The protein below binds the small molecule below.
Small molecule (SMILES): N=c1ccn([C@H]2C[C@H](O[P](=O)(O)OC[C@H]3O[C@@H](n4cnc5c(=O)nc(N)[nH]c54)C[C@@H]3O[P](=O)(O)OC[C@H]3O[C@@H](n4cnc5c(N)ncnc54)C[C@@H]3O)[C@@H](COP(=O)=O)O2)c(=O)[nH]1

Binding-site contacts:
Ligand atom N2 contacts residue DG3 of chain 22.C at 3.5 Å (h-bond).
Ligand atom C5 contacts residue VAL495 of chain 22.A at 3.0 Å (hydrophobic).
Ligand atom C6 contacts residue DG3 of chain 22.C at 3.5 Å.
Ligand atom C4 contacts residue DG3 of chain 22.C at 3.5 Å.
Ligand atom C2 contacts residue TYR404 of chain 22.A at 3.6 Å (hydrophobic).
Ligand atom O3' contacts residue ASP401 of chain 22.A at 3.5 Å.
Ligand atom C1' contacts residue DG3 of chain 22.C at 3.7 Å.
Ligand atom C2' contacts residue THR494 of chain 22.A at 3.3 Å.
Ligand atom C4 contacts residue VAL495 of chain 22.A at 3.1 Å (hydrophobic).
Ligand atom C4 contacts residue PHE487 of chain 22.A at 3.7 Å (hydrophobic).
Ligand atom N1 contacts residue DG3 of chain 22.C at 3.5 Å.
Ligand atom C5' contacts residue PHE402 of chain 22.A at 3.4 Å (hydrophobic).
Ligand atom C6 contacts residue VAL495 of chain 22.A at 3.7 Å (hydrophobic).
Ligand atom C5 contacts residue DG3 of chain 22.C at 3.4 Å.
Ligand atom C6 contacts residue TYR404 of chain 22.A at 3.6 Å (hydrophobic).
Ligand atom OP2 contacts residue HIS496 of chain 22.A at 2.9 Å (h-bond).
Ligand atom C2 contacts residue DG3 of chain 22.C at 3.4 Å.
Ligand atom O5' contacts residue ASP401 of chain 22.A at 3.7 Å.
Ligand atom O5' contacts residue SER403 of chain 22.A at 3.1 Å (h-bond).
Ligand atom O6 contacts residue DG4 of chain 22.C at 3.5 Å (h-bond).
Ligand atom C4' contacts residue ASP401 of chain 22.A at 3.5 Å.
Ligand atom O4' contacts residue SER403 of chain 22.A at 3.3 Å (h-bond).
Ligand atom O3' contacts residue HIS496 of chain 22.A at 3.7 Å.
Ligand atom O4' contacts residue DG3 of chain 22.C at 3.2 Å (h-bond).
Ligand atom C8 contacts residue DG3 of chain 22.C at 3.6 Å.
Ligand atom O6 contacts residue DG3 of chain 22.C at 3.5 Å.
Ligand atom N4 contacts residue GLU493 of chain 22.A at 2.6 Å (salt-bridge).
Ligand atom N9 contacts residue DG3 of chain 22.C at 3.6 Å.
Ligand atom C1' contacts residue SER403 of chain 22.A at 3.2 Å.
Ligand atom N3 contacts residue GLU493 of chain 22.A at 3.5 Å (salt-bridge).
Ligand atom N4 contacts residue VAL495 of chain 22.A at 3.1 Å.
Ligand atom C5' contacts residue SER403 of chain 22.A at 3.2 Å.
Ligand atom C4 contacts residue GLU493 of chain 22.A at 3.4 Å.
Ligand atom N3 contacts residue DG3 of chain 22.C at 3.4 Å.
Ligand atom C5' contacts residue ASP401 of chain 22.A at 3.5 Å.
Ligand atom N1 contacts residue TYR404 of chain 22.A at 3.6 Å.
Ligand atom N4 contacts residue GLU489 of chain 22.A at 3.7 Å.
Ligand atom O3' contacts residue SER403 of chain 22.A at 3.5 Å.
Ligand atom N4 contacts residue PHE487 of chain 22.A at 2.9 Å (h-bond).
Ligand atom O4' contacts residue ASP401 of chain 22.A at 3.2 Å (salt-bridge).

Sequence of chain 22.A:
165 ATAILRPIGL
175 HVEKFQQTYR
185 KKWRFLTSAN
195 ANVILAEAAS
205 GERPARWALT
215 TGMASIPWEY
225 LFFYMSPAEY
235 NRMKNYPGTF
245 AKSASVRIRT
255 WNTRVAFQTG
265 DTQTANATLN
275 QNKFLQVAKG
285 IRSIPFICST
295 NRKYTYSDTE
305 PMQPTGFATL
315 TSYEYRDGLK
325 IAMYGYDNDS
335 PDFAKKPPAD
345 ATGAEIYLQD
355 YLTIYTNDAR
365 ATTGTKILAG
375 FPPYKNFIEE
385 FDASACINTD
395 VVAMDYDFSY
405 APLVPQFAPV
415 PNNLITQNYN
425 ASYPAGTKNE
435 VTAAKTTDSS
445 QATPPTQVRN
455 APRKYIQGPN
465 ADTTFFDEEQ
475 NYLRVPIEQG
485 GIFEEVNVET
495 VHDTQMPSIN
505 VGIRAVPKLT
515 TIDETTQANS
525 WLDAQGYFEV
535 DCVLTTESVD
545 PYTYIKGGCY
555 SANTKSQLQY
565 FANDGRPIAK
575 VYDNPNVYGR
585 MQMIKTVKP